Sequence of chain 1.D:
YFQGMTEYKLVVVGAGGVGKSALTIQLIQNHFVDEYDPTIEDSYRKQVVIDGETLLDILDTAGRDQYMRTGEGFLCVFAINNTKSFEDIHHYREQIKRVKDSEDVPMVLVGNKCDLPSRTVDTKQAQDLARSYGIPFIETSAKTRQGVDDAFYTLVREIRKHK

Binding-site contacts:
Ligand atom PB contacts residue LYS34 of chain 1.D at 3.6 Å.
Ligand atom O1B contacts residue VAL32 of chain 1.D at 3.3 Å (h-bond).
Ligand atom O2' contacts residue PHE46 of chain 1.D at 3.3 Å.
Ligand atom O3G contacts residue LYS34 of chain 1.D at 2.7 Å (salt-bridge).
Ligand atom O4' contacts residue LYS135 of chain 1.D at 3.1 Å (salt-bridge).
Ligand atom PB contacts residue MG1 of chain 1.T at 3.2 Å.
Ligand atom O3G contacts residue GLY78 of chain 1.D at 2.9 Å (h-bond).
Ligand atom O6 contacts residue ASN134 of chain 1.D at 3.2 Å (h-bond).
Ligand atom C6 contacts residue ASP137 of chain 1.D at 3.6 Å.
Ligand atom O3A contacts residue GLY33 of chain 1.D at 3.2 Å (h-bond).
Ligand atom O6 contacts residue ASP137 of chain 1.D at 3.5 Å (salt-bridge).
Ligand atom O6 contacts residue SER163 of chain 1.D at 3.3 Å.
Ligand atom N2 contacts residue LEU138 of chain 1.D at 3.5 Å.
Ligand atom O2A contacts residue SER35 of chain 1.D at 3.4 Å (h-bond).
Ligand atom PG contacts residue MG1 of chain 1.T at 3.4 Å.
Ligand atom N3B contacts residue TYR50 of chain 1.D at 3.5 Å.
Ligand atom O2G contacts residue MG1 of chain 1.T at 2.1 Å.
Ligand atom O2' contacts residue VAL47 of chain 1.D at 2.6 Å (h-bond).
Ligand atom O1G contacts residue TYR50 of chain 1.D at 3.2 Å.
Ligand atom O1B contacts residue GLY33 of chain 1.D at 3.1 Å (h-bond).
Ligand atom N2 contacts residue ASP137 of chain 1.D at 2.9 Å (salt-bridge).
Ligand atom O2B contacts residue LYS34 of chain 1.D at 3.5 Å (salt-bridge).
Ligand atom O6 contacts residue ALA164 of chain 1.D at 2.9 Å (h-bond).
Ligand atom O1G contacts residue PRO52 of chain 1.D at 3.3 Å.
Ligand atom O2' contacts residue ASP48 of chain 1.D at 3.1 Å (salt-bridge).
Ligand atom O2A contacts residue ALA36 of chain 1.D at 2.8 Å (h-bond).
Ligand atom O3' contacts residue ASP48 of chain 1.D at 2.8 Å (salt-bridge).
Ligand atom N3B contacts residue GLY31 of chain 1.D at 3.0 Å (h-bond).
Ligand atom O3G contacts residue GLY30 of chain 1.D at 3.5 Å.
Ligand atom O2B contacts residue SER35 of chain 1.D at 3.0 Å (h-bond).
Ligand atom O1B contacts residue GLY31 of chain 1.D at 3.6 Å (h-bond).
Ligand atom O2G contacts residue THR53 of chain 1.D at 3.0 Å (h-bond).
Ligand atom N3B contacts residue MG1 of chain 1.T at 3.6 Å.
Ligand atom N7 contacts residue ASN134 of chain 1.D at 3.1 Å (h-bond).
Ligand atom O6 contacts residue LYS135 of chain 1.D at 3.3 Å.
Ligand atom O2B contacts residue MG1 of chain 1.T at 2.0 Å.
Ligand atom O1B contacts residue LYS34 of chain 1.D at 2.7 Å (salt-bridge).
Ligand atom O2A contacts residue GLY33 of chain 1.D at 3.5 Å.
Ligand atom C2' contacts residue VAL47 of chain 1.D at 3.4 Å (hydrophobic).
Ligand atom N1 contacts residue ASP137 of chain 1.D at 2.8 Å (salt-bridge).

The protein below binds the small molecule below.
Small molecule (SMILES): Nc1nc2c(ncn2[C@@H]2O[C@H](CO[P](=O)(O)O[P](=O)(O)NP(=O)(O)O)[C@@H](O)[C@H]2O)c(=O)[nH]1